The small molecule below binds the protein below.
Small molecule (SMILES): CC(=O)N[C@@H]1C(O)O[C@H](COP(=O)(O)O)[C@@H](O)[C@@H]1OC(C)=O

Binding-site contacts:
Ligand atom O35 contacts residue OA81 of chain 1.W at 4.4 Å.
Ligand atom C28 contacts residue OA81 of chain 1.W at 3.5 Å.
Ligand atom P11 contacts residue TYR54 of chain 1.D at 3.8 Å.
Ligand atom P11 contacts residue LYS55 of chain 1.D at 4.3 Å.
Ligand atom C31 contacts residue OA81 of chain 1.W at 2.4 Å.
Ligand atom O38 contacts residue OA81 of chain 1.W at 3.3 Å.
Ligand atom C27 contacts residue OA81 of chain 1.W at 2.8 Å.
Ligand atom C37 contacts residue TYR54 of chain 1.D at 4.1 Å (hydrophobic).
Ligand atom C39 contacts residue TYR54 of chain 1.D at 3.7 Å (hydrophobic).
Ligand atom O30 contacts residue OA81 of chain 1.W at 2.3 Å (h-bond).
Ligand atom C37 contacts residue OA81 of chain 1.W at 3.7 Å.
Ligand atom C39 contacts residue OA81 of chain 1.W at 3.8 Å.
Ligand atom O10 contacts residue ASN58 of chain 1.D at 3.7 Å.
Ligand atom O41 contacts residue OA81 of chain 1.W at 4.3 Å.
Ligand atom C39 contacts residue ARG100 of chain 1.C at 4.1 Å.
Ligand atom C42 contacts residue MET101 of chain 1.C at 4.0 Å (hydrophobic).
Ligand atom N34 contacts residue OA81 of chain 1.W at 3.6 Å.
Ligand atom C32 contacts residue OA81 of chain 1.W at 1.4 Å.
Ligand atom O38 contacts residue ARG100 of chain 1.C at 3.0 Å (salt-bridge).
Ligand atom C26 contacts residue OA81 of chain 1.W at 4.1 Å.
Ligand atom C40 contacts residue ARG100 of chain 1.C at 4.4 Å.
Ligand atom O21 contacts residue TYR54 of chain 1.D at 4.2 Å.
Ligand atom O10 contacts residue TYR54 of chain 1.D at 2.8 Å (h-bond).
Ligand atom C42 contacts residue ARG100 of chain 1.C at 3.7 Å.
Ligand atom C32 contacts residue LYS55 of chain 1.D at 4.1 Å.
Ligand atom O19 contacts residue LYS55 of chain 1.D at 4.5 Å.
Ligand atom O30 contacts residue TYR54 of chain 1.D at 4.2 Å.
Ligand atom O20 contacts residue LYS55 of chain 1.D at 3.1 Å (salt-bridge).
Ligand atom C39 contacts residue PHE60 of chain 1.D at 3.8 Å (hydrophobic).
Ligand atom C27 contacts residue LYS55 of chain 1.D at 3.8 Å.
Ligand atom O30 contacts residue LYS55 of chain 1.D at 3.1 Å (salt-bridge).
Ligand atom C26 contacts residue LYS55 of chain 1.D at 3.4 Å.
Ligand atom N34 contacts residue TYR54 of chain 1.D at 3.9 Å.
Ligand atom C29 contacts residue OA81 of chain 1.W at 2.9 Å.
Ligand atom O41 contacts residue ARG100 of chain 1.C at 3.6 Å (salt-bridge).
Ligand atom O36 contacts residue OA81 of chain 1.W at 4.2 Å.
Ligand atom O20 contacts residue TYR54 of chain 1.D at 4.0 Å.
Ligand atom C37 contacts residue ARG100 of chain 1.C at 3.7 Å.

Sequence of chain 1.C:
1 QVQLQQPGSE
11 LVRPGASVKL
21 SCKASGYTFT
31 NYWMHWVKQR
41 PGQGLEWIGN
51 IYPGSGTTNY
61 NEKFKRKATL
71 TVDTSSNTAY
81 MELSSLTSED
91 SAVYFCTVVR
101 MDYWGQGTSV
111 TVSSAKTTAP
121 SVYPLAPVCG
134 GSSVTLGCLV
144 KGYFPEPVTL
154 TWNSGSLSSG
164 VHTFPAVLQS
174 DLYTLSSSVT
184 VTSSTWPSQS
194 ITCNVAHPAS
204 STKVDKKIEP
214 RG

Sequence of chain 1.D:
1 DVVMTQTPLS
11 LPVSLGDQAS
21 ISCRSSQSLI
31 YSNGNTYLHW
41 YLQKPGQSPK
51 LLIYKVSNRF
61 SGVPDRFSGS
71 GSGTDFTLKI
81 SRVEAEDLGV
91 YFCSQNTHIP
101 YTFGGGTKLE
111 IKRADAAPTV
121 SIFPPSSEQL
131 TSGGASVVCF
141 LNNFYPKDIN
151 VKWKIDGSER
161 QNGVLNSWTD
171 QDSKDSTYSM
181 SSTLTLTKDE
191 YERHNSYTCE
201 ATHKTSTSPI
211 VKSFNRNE